Binding-site contacts:
Ligand atom C7 contacts residue MET149 of chain 1.A at 3.4 Å (hydrophobic).
Ligand atom C11 contacts residue ALA91 of chain 1.A at 3.7 Å (hydrophobic).
Ligand atom C9 contacts residue LYS93 of chain 1.A at 3.8 Å.
Ligand atom N5 contacts residue MET149 of chain 1.A at 2.9 Å (h-bond).
Ligand atom O1 contacts residue LEU206 of chain 1.A at 3.5 Å.
Ligand atom C15 contacts residue ASP150 of chain 1.A at 3.4 Å.
Ligand atom C7 contacts residue ASP150 of chain 1.A at 3.7 Å.
Ligand atom C3 contacts residue GLU147 of chain 1.A at 3.8 Å.
Ligand atom C6 contacts residue MET149 of chain 1.A at 2.9 Å (hydrophobic).
Ligand atom N3 contacts residue MET146 of chain 1.A at 3.3 Å (h-bond).
Ligand atom N4 contacts residue VAL78 of chain 1.A at 3.7 Å.
Ligand atom C3 contacts residue MET146 of chain 1.A at 3.8 Å (hydrophobic).
Ligand atom O3 contacts residue LEU148 of chain 1.A at 3.5 Å.
Ligand atom N2 contacts residue ILE70 of chain 1.A at 3.8 Å.
Ligand atom C6 contacts residue ILE70 of chain 1.A at 3.4 Å (hydrophobic).
Ligand atom N1 contacts residue MET149 of chain 1.A at 2.9 Å (h-bond).
Ligand atom F1 contacts residue LYS93 of chain 1.A at 3.8 Å.
Ligand atom C4 contacts residue ILE70 of chain 1.A at 3.7 Å (hydrophobic).
Ligand atom F1 contacts residue VAL78 of chain 1.A at 3.0 Å.
Ligand atom O2 contacts residue ASP150 of chain 1.A at 3.5 Å (salt-bridge).
Ligand atom C18 contacts residue LEU148 of chain 1.A at 3.8 Å (hydrophobic).
Ligand atom C4 contacts residue MET149 of chain 1.A at 3.8 Å (hydrophobic).
Ligand atom C5 contacts residue LEU206 of chain 1.A at 3.6 Å (hydrophobic).
Ligand atom C17 contacts residue ASP150 of chain 1.A at 3.7 Å.
Ligand atom C11 contacts residue LEU144 of chain 1.A at 3.4 Å (hydrophobic).
Ligand atom N5 contacts residue ASP150 of chain 1.A at 3.7 Å.
Ligand atom C13 contacts residue ILE124 of chain 1.A at 3.5 Å (hydrophobic).
Ligand atom C3 contacts residue MET149 of chain 1.A at 3.7 Å (hydrophobic).
Ligand atom F1 contacts residue ALA91 of chain 1.A at 3.2 Å.
Ligand atom S1 contacts residue ALA151 of chain 1.A at 3.7 Å.
Ligand atom CL1 contacts residue LYS93 of chain 1.A at 3.8 Å.
Ligand atom C11 contacts residue MET146 of chain 1.A at 3.6 Å (hydrophobic).
Ligand atom C11 contacts residue LYS93 of chain 1.A at 3.7 Å.
Ligand atom C15 contacts residue MET149 of chain 1.A at 3.6 Å (hydrophobic).
Ligand atom C12 contacts residue LEU144 of chain 1.A at 3.6 Å (hydrophobic).
Ligand atom C6 contacts residue LEU148 of chain 1.A at 3.7 Å (hydrophobic).
Ligand atom C10 contacts residue LYS93 of chain 1.A at 3.6 Å.
Ligand atom C14 contacts residue LYS93 of chain 1.A at 3.8 Å.
Ligand atom CL1 contacts residue LEU206 of chain 1.A at 3.8 Å.
Ligand atom C3 contacts residue ALA91 of chain 1.A at 3.6 Å (hydrophobic).

Sequence of chain 1.A:
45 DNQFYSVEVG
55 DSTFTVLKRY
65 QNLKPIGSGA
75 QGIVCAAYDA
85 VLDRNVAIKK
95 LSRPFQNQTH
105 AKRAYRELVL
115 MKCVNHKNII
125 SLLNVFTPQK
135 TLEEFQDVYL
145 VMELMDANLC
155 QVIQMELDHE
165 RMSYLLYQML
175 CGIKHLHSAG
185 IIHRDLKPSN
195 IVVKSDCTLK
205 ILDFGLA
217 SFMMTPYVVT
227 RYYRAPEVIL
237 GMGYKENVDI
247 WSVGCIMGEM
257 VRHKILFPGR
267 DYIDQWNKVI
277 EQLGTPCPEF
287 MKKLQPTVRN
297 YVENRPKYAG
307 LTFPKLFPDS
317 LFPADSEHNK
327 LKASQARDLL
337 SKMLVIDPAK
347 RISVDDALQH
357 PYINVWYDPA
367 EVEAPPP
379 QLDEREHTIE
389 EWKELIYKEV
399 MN

The protein below binds the small molecule below.
Small molecule (SMILES): O=C(Nc1cnn(-c2csc(C(=O)NC3COC3)c2)c1)Nc1c(F)cccc1Cl